Binding-site contacts:
Ligand atom O3 contacts residue HIS144 of chain 1.G at 4.5 Å.
Ligand atom C7 contacts residue ASN105 of chain 1.G at 3.5 Å.
Ligand atom O7 contacts residue ASN105 of chain 1.G at 3.9 Å.
Ligand atom C3 contacts residue ASN105 of chain 1.G at 3.7 Å.
Ligand atom O5 contacts residue ASN105 of chain 1.G at 2.2 Å (h-bond).
Ligand atom N2 contacts residue HIS144 of chain 1.G at 3.3 Å (h-bond).
Ligand atom N2 contacts residue ASN105 of chain 1.G at 3.0 Å (h-bond).
Ligand atom C2 contacts residue ASN105 of chain 1.G at 2.4 Å.
Ligand atom C4 contacts residue ASN105 of chain 1.G at 4.0 Å.
Ligand atom C5 contacts residue ASN105 of chain 1.G at 3.5 Å.
Ligand atom C1 contacts residue ASN105 of chain 1.G at 1.4 Å.
Ligand atom C7 contacts residue HIS144 of chain 1.G at 4.3 Å.
Ligand atom C2 contacts residue HIS144 of chain 1.G at 3.9 Å.
Ligand atom C8 contacts residue HIS144 of chain 1.G at 4.4 Å.
Ligand atom C8 contacts residue ASN105 of chain 1.G at 3.9 Å.
Ligand atom C8 contacts residue ARG142 of chain 1.G at 3.3 Å.

Sequence of chain 1.G:
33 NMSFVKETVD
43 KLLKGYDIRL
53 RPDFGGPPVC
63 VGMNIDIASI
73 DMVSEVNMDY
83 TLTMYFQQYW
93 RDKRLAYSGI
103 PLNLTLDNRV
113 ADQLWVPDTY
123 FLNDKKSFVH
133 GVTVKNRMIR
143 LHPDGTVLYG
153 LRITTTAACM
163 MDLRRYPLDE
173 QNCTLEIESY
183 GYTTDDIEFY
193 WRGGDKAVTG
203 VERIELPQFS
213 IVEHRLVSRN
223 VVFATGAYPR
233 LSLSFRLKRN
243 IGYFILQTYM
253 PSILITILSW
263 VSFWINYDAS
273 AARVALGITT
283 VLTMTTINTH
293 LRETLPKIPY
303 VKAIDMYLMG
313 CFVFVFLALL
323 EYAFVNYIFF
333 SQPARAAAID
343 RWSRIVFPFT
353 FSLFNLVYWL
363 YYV

A protein and the small-molecule ligand that binds it are described below.
Small molecule (SMILES): CC(=O)N[C@H]1[C@H](O[C@H]2[C@H](O)[C@@H](NC(C)=O)CO[C@@H]2CO)O[C@H](CO)[C@@H](O[C@@H]2O[C@H](CO)[C@@H](O)[C@H](O)[C@@H]2O)[C@@H]1O